A small-molecule ligand and the protein it binds are described below.
Small molecule (SMILES): CC[C@H]1OC(=O)[C@H](C)[C@@H](O[C@H]2C[C@@](C)(OC)[C@@H](O)[C@H](C)O2)[C@H](C)[C@@H](O[C@@H]2O[C@H](C)C[C@H](N(C)C)[C@H]2O)[C@](C)(O)C[C@@H](C)C(=O)[C@H](C)[C@@H](O)[C@]1(C)O

Binding-site contacts:
Ligand atom C19 contacts residue ILE224 of chain 1.A at 3.7 Å (hydrophobic).
Ligand atom C14 contacts residue SER267 of chain 1.A at 3.9 Å.
Ligand atom O8 contacts residue ASP194 of chain 1.A at 2.6 Å (salt-bridge).
Ligand atom O4 contacts residue SER267 of chain 1.A at 3.1 Å (h-bond).
Ligand atom C27 contacts residue PHE274 of chain 1.A at 3.7 Å (hydrophobic).
Ligand atom O5 contacts residue ASP194 of chain 1.A at 3.2 Å (salt-bridge).
Ligand atom C23 contacts residue GTP1 of chain 1.D at 4.0 Å.
Ligand atom C29 contacts residue GTP1 of chain 1.D at 3.0 Å.
Ligand atom C28 contacts residue ASP29 of chain 1.A at 3.9 Å.
Ligand atom C21 contacts residue MET270 of chain 1.A at 3.6 Å (hydrophobic).
Ligand atom C27 contacts residue MET270 of chain 1.A at 3.7 Å (hydrophobic).
Ligand atom C23 contacts residue ASP194 of chain 1.A at 3.4 Å.
Ligand atom N1 contacts residue GTP1 of chain 1.D at 3.0 Å (h-bond).
Ligand atom C37 contacts residue LEU232 of chain 1.A at 4.0 Å (hydrophobic).
Ligand atom C33 contacts residue TYR271 of chain 1.A at 3.5 Å (hydrophobic).
Ligand atom C22 contacts residue ASP194 of chain 1.A at 3.5 Å.
Ligand atom C9 contacts residue GLN290 of chain 1.A at 3.8 Å.
Ligand atom C37 contacts residue TYR196 of chain 1.A at 3.6 Å (hydrophobic).
Ligand atom C28 contacts residue THR216 of chain 1.A at 3.8 Å.
Ligand atom C32 contacts residue TYR271 of chain 1.A at 3.7 Å (hydrophobic).
Ligand atom O8 contacts residue GTP1 of chain 1.D at 2.8 Å (h-bond).
Ligand atom C24 contacts residue ASP194 of chain 1.A at 3.2 Å.
Ligand atom C21 contacts residue SER267 of chain 1.A at 3.9 Å.
Ligand atom C33 contacts residue ILE28 of chain 1.A at 3.5 Å (hydrophobic).
Ligand atom C27 contacts residue TYR271 of chain 1.A at 3.9 Å (hydrophobic).
Ligand atom C24 contacts residue GTP1 of chain 1.D at 4.0 Å.
Ligand atom C20 contacts residue ASP194 of chain 1.A at 3.5 Å.
Ligand atom C31 contacts residue ASP194 of chain 1.A at 4.0 Å.
Ligand atom C29 contacts residue ASP29 of chain 1.A at 4.0 Å.
Ligand atom N1 contacts residue ASP194 of chain 1.A at 3.4 Å (salt-bridge).
Ligand atom C31 contacts residue TYR196 of chain 1.A at 3.5 Å (hydrophobic).
Ligand atom O2 contacts residue TYR196 of chain 1.A at 3.7 Å.
Ligand atom C28 contacts residue GTP1 of chain 1.D at 3.8 Å.
Ligand atom C36 contacts residue TYR196 of chain 1.A at 3.9 Å (hydrophobic).
Ligand atom C28 contacts residue PHE274 of chain 1.A at 4.0 Å (hydrophobic).
Ligand atom O11 contacts residue GLN290 of chain 1.A at 2.8 Å (h-bond).
Ligand atom O13 contacts residue LEU99 of chain 1.A at 3.7 Å.
Ligand atom C19 contacts residue GLY228 of chain 1.A at 3.9 Å.
Ligand atom C20 contacts residue LEU195 of chain 1.A at 3.5 Å (hydrophobic).
Ligand atom C29 contacts residue PHE274 of chain 1.A at 3.7 Å (hydrophobic).

Sequence of chain 1.A:
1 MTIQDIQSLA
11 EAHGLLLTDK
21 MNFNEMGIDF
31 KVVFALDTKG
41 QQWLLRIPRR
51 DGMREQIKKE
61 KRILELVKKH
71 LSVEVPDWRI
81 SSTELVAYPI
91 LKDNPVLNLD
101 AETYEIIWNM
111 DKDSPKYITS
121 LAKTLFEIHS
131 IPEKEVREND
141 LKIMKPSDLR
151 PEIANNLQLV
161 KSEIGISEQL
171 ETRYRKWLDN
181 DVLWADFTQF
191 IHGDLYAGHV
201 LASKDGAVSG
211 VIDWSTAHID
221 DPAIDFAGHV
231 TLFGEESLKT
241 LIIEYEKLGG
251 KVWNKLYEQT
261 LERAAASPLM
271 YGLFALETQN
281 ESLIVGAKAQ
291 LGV